This small molecule binds to this protein.
Small molecule (SMILES): C[C@H]1c2nncn2CCN1C(=O)C[C@@]1(C(=O)Nc2cncc3ccccc23)CCOc2ccc(Cl)cc21

Sequence of chain 1.B:
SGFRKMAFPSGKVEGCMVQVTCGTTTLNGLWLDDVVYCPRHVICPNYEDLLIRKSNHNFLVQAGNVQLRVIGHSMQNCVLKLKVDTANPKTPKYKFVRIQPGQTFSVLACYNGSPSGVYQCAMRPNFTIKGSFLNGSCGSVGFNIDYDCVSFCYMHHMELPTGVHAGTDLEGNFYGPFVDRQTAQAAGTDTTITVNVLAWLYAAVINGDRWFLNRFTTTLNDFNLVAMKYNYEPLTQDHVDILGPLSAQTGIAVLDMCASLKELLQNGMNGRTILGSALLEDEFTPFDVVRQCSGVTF

Sequence of chain 1.A:
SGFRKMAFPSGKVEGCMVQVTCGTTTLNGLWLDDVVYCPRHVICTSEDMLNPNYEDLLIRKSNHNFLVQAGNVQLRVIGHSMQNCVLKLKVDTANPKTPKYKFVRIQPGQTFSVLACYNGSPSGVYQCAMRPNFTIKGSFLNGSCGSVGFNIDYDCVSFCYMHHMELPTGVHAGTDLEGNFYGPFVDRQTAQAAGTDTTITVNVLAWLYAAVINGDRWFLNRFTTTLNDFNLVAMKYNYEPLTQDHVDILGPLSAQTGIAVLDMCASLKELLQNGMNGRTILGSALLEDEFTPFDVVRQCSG

Binding-site contacts:
Ligand atom O2 contacts residue GLU166 of chain 1.A at 3.0 Å (salt-bridge).
Ligand atom C contacts residue HIS41 of chain 1.A at 3.4 Å.
Ligand atom C22 contacts residue ASN142 of chain 1.A at 3.7 Å.
Ligand atom C22 contacts residue GLU166 of chain 1.A at 3.4 Å.
Ligand atom C15 contacts residue HIS164 of chain 1.A at 3.4 Å.
Ligand atom C14 contacts residue MET49 of chain 1.A at 3.6 Å (hydrophobic).
Ligand atom C20 contacts residue HIS163 of chain 1.A at 3.8 Å.
Ligand atom C15 contacts residue MET165 of chain 1.A at 3.4 Å (hydrophobic).
Ligand atom C22 contacts residue PHE140 of chain 1.A at 3.5 Å (hydrophobic).
Ligand atom C4 contacts residue THR25 of chain 1.A at 3.5 Å.
Ligand atom C contacts residue THR25 of chain 1.A at 3.7 Å.
Ligand atom C22 contacts residue LEU141 of chain 1.A at 3.6 Å (hydrophobic).
Ligand atom C20 contacts residue PHE140 of chain 1.A at 3.4 Å (hydrophobic).
Ligand atom C2 contacts residue HIS41 of chain 1.A at 3.6 Å.
Ligand atom N5 contacts residue HIS163 of chain 1.A at 2.7 Å (h-bond).
Ligand atom C20 contacts residue GLU166 of chain 1.A at 3.5 Å.
Ligand atom C21 contacts residue GLU166 of chain 1.A at 3.7 Å.
Ligand atom CL contacts residue HIS41 of chain 1.A at 3.4 Å.
Ligand atom C19 contacts residue GLU166 of chain 1.A at 3.7 Å.
Ligand atom C13 contacts residue MET165 of chain 1.A at 3.5 Å (hydrophobic).
Ligand atom N contacts residue HIS41 of chain 1.A at 3.6 Å (h-bond).
Ligand atom C12 contacts residue DMS1 of chain 1.E at 3.7 Å.
Ligand atom C10 contacts residue GLN189 of chain 1.A at 3.7 Å.
Ligand atom C13 contacts residue MET49 of chain 1.A at 3.6 Å (hydrophobic).
Ligand atom CL contacts residue ASP187 of chain 1.A at 3.4 Å.
Ligand atom C19 contacts residue CYS145 of chain 1.A at 3.7 Å (hydrophobic).
Ligand atom C3 contacts residue THR45 of chain 1.A at 3.7 Å.
Ligand atom C20 contacts residue LEU141 of chain 1.A at 3.6 Å (hydrophobic).
Ligand atom C19 contacts residue HIS163 of chain 1.A at 3.3 Å.
Ligand atom CL contacts residue MET165 of chain 1.A at 3.7 Å.
Ligand atom C13 contacts residue ARG188 of chain 1.A at 3.6 Å.
Ligand atom C3 contacts residue CYS44 of chain 1.A at 3.6 Å (hydrophobic).
Ligand atom C14 contacts residue MET165 of chain 1.A at 3.3 Å (hydrophobic).
Ligand atom N5 contacts residue SER144 of chain 1.A at 3.5 Å (h-bond).
Ligand atom O contacts residue MET49 of chain 1.A at 3.5 Å.
Ligand atom O2 contacts residue MET165 of chain 1.A at 3.3 Å.
Ligand atom C10 contacts residue DMS1 of chain 1.K at 3.5 Å.
Ligand atom O1 contacts residue GLN189 of chain 1.A at 3.5 Å.
Ligand atom CL contacts residue HIS164 of chain 1.A at 3.7 Å.
Ligand atom C21 contacts residue LEU141 of chain 1.A at 3.7 Å (hydrophobic).